Sequence of chain 1.A:
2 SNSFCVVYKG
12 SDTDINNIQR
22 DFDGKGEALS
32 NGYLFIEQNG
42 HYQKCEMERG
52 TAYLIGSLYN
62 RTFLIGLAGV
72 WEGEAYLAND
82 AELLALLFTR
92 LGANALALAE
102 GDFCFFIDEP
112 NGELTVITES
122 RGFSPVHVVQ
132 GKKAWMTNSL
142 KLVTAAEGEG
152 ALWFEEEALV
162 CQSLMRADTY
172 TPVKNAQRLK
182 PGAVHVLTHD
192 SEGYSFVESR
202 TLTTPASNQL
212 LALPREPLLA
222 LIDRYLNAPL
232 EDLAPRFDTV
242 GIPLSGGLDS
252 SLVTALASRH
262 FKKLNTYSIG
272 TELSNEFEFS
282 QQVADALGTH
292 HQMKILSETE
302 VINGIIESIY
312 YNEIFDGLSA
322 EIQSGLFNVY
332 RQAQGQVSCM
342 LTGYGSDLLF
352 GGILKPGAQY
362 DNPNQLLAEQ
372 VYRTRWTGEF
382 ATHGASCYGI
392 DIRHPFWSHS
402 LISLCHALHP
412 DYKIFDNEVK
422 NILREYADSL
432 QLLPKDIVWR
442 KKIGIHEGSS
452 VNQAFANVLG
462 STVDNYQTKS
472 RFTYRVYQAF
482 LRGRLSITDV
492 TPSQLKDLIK

The small molecule below binds the protein below.
Small molecule (SMILES): O=C(O)C[C@@H]1CC[C@@H](C(=O)O)N1

Binding-site contacts:
Ligand atom NS contacts residue GLU380 of chain 1.A at 4.1 Å.
Ligand atom O1S contacts residue GLY346 of chain 1.A at 3.2 Å (h-bond).
Ligand atom O2S contacts residue TYR345 of chain 1.A at 3.5 Å.
Ligand atom C1S contacts residue ILE323 of chain 1.A at 4.4 Å (hydrophobic).
Ligand atom O2S contacts residue APC1 of chain 1.F at 3.2 Å (h-bond).
Ligand atom O4S contacts residue THR375 of chain 1.A at 4.0 Å.
Ligand atom NS contacts residue LEU349 of chain 1.A at 3.6 Å.
Ligand atom C5S contacts residue THR375 of chain 1.A at 4.5 Å.
Ligand atom C5S contacts residue GLU380 of chain 1.A at 3.2 Å.
Ligand atom O4S contacts residue GLN371 of chain 1.A at 4.2 Å.
Ligand atom O1S contacts residue SER347 of chain 1.A at 4.1 Å.
Ligand atom CSS contacts residue ILE323 of chain 1.A at 3.9 Å (hydrophobic).
Ligand atom O3S contacts residue GLU380 of chain 1.A at 4.0 Å.
Ligand atom CS contacts residue APC1 of chain 1.F at 3.6 Å.
Ligand atom O1S contacts residue TYR345 of chain 1.A at 4.4 Å.
Ligand atom C1S contacts residue APC1 of chain 1.F at 4.5 Å.
Ligand atom O1S contacts residue ASP348 of chain 1.A at 3.8 Å.
Ligand atom C5S contacts residue TYR345 of chain 1.A at 4.3 Å (hydrophobic).
Ligand atom C5S contacts residue LEU349 of chain 1.A at 4.2 Å (hydrophobic).
Ligand atom CS contacts residue TYR345 of chain 1.A at 4.2 Å (hydrophobic).
Ligand atom C6S contacts residue ARG374 of chain 1.A at 3.8 Å.
Ligand atom CS contacts residue GLY346 of chain 1.A at 3.5 Å.
Ligand atom C6S contacts residue GLU380 of chain 1.A at 3.5 Å.
Ligand atom O4S contacts residue ARG374 of chain 1.A at 3.4 Å (salt-bridge).
Ligand atom O2S contacts residue GLY346 of chain 1.A at 3.0 Å (h-bond).
Ligand atom O1S contacts residue APC1 of chain 1.F at 3.6 Å.
Ligand atom NS contacts residue TYR345 of chain 1.A at 4.0 Å.
Ligand atom C4S contacts residue LEU349 of chain 1.A at 3.8 Å (hydrophobic).
Ligand atom C3S contacts residue ILE323 of chain 1.A at 3.6 Å (hydrophobic).
Ligand atom C1S contacts residue TYR345 of chain 1.A at 4.0 Å (hydrophobic).
Ligand atom O1S contacts residue LEU349 of chain 1.A at 3.9 Å.
Ligand atom C4S contacts residue GLU380 of chain 1.A at 4.3 Å.
Ligand atom O4S contacts residue GLU380 of chain 1.A at 3.5 Å (salt-bridge).
Ligand atom O3S contacts residue SER320 of chain 1.A at 4.3 Å.
Ligand atom O3S contacts residue ILE323 of chain 1.A at 4.1 Å.
Ligand atom O3S contacts residue LEU319 of chain 1.A at 3.9 Å.
Ligand atom O3S contacts residue ARG374 of chain 1.A at 3.4 Å (salt-bridge).
Ligand atom C5S contacts residue ILE323 of chain 1.A at 4.5 Å (hydrophobic).